A small-molecule ligand and the protein it binds are described below.
Small molecule (SMILES): CCCCCCCC(=O)OC[C@H](COP(=O)(O)O[C@@H]1[C@H](O)[C@H](O)[C@@H](OP(=O)(O)O)[C@H](OP(=O)(O)O)[C@H]1O)OC(=O)CCCCCCC

Binding-site contacts:
Ligand atom C1C contacts residue LEU38 of chain 1.A at 3.0 Å (hydrophobic).
Ligand atom O3C contacts residue PIO1 of chain 1.T at 3.7 Å.
Ligand atom O53 contacts residue HIS33 of chain 1.A at 2.9 Å (h-bond).
Ligand atom O51 contacts residue LYS36 of chain 1.A at 3.6 Å.
Ligand atom O5 contacts residue LYS4 of chain 1.A at 3.1 Å (salt-bridge).
Ligand atom O1B contacts residue PIO1 of chain 1.T at 2.9 Å.
Ligand atom O12 contacts residue ILE37 of chain 1.A at 3.5 Å (h-bond).
Ligand atom C6B contacts residue ILE37 of chain 1.C at 3.5 Å (hydrophobic).
Ligand atom O41 contacts residue LYS4 of chain 1.A at 2.7 Å (salt-bridge).
Ligand atom O12 contacts residue LEU38 of chain 1.A at 2.9 Å (h-bond).
Ligand atom O1 contacts residue ARG40 of chain 1.A at 3.1 Å (salt-bridge).
Ligand atom P5 contacts residue HIS33 of chain 1.A at 3.5 Å.
Ligand atom P1 contacts residue ILE37 of chain 1.A at 3.6 Å.
Ligand atom O42 contacts residue ARG40 of chain 1.C at 3.6 Å (salt-bridge).
Ligand atom O12 contacts residue ARG40 of chain 1.A at 3.4 Å (salt-bridge).
Ligand atom P4 contacts residue ARG40 of chain 1.C at 3.8 Å.
Ligand atom O3 contacts residue PIO1 of chain 1.T at 2.6 Å (h-bond).
Ligand atom O11 contacts residue LYS36 of chain 1.A at 3.3 Å (salt-bridge).
Ligand atom O2C contacts residue LEU38 of chain 1.A at 3.7 Å.
Ligand atom O43 contacts residue ARG40 of chain 1.C at 2.9 Å (salt-bridge).
Ligand atom O52 contacts residue LYS36 of chain 1.A at 3.1 Å (salt-bridge).
Ligand atom O11 contacts residue ILE37 of chain 1.A at 2.8 Å (h-bond).
Ligand atom C1B contacts residue PIO1 of chain 1.T at 3.7 Å.
Ligand atom C5B contacts residue ILE37 of chain 1.C at 3.2 Å (hydrophobic).
Ligand atom P1 contacts residue LYS36 of chain 1.A at 3.8 Å.
Ligand atom P1 contacts residue ARG40 of chain 1.A at 3.8 Å.
Ligand atom P5 contacts residue LYS4 of chain 1.A at 3.5 Å.
Ligand atom O43 contacts residue PIO1 of chain 1.T at 3.7 Å.
Ligand atom C5B contacts residue PIO1 of chain 1.T at 3.5 Å.
Ligand atom O2 contacts residue PIO1 of chain 1.T at 2.9 Å (h-bond).
Ligand atom O12 contacts residue SER35 of chain 1.A at 2.7 Å (h-bond).
Ligand atom O2 contacts residue ARG40 of chain 1.A at 3.4 Å (salt-bridge).
Ligand atom O53 contacts residue LYS4 of chain 1.A at 2.8 Å (salt-bridge).
Ligand atom C3C contacts residue PIO1 of chain 1.T at 3.5 Å.
Ligand atom C2 contacts residue PIO1 of chain 1.T at 3.4 Å.
Ligand atom C3B contacts residue PIO1 of chain 1.T at 3.2 Å.
Ligand atom O51 contacts residue HIS33 of chain 1.A at 2.9 Å (h-bond).
Ligand atom O1 contacts residue SER35 of chain 1.A at 3.5 Å.
Ligand atom O6 contacts residue SER35 of chain 1.A at 3.3 Å.
Ligand atom O6 contacts residue LYS36 of chain 1.A at 3.1 Å (salt-bridge).

Sequence of chain 1.A:
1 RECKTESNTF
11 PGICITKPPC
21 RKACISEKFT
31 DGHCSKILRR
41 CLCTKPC

Sequence of chain 1.C:
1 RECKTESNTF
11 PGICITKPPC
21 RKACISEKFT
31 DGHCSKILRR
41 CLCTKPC